The small molecule below binds the protein below.
Small molecule (SMILES): [H]/N=C(\N)N[C@H]1C=C(C(=O)O)O[C@@H]([C@H](O)[C@H](O)CO)[C@@H]1NC(C)=O

Binding-site contacts:
Ligand atom C9 contacts residue ASN214 of chain 2.B at 3.6 Å.
Ligand atom NE contacts residue GLU38 of chain 2.B at 3.3 Å (salt-bridge).
Ligand atom C8 contacts residue GLU196 of chain 2.B at 3.5 Å.
Ligand atom C6 contacts residue GLU197 of chain 2.B at 3.6 Å.
Ligand atom C1 contacts residue TYR326 of chain 2.B at 3.0 Å (hydrophobic).
Ligand atom O8 contacts residue GLU197 of chain 2.B at 3.8 Å.
Ligand atom O9 contacts residue GLU196 of chain 2.B at 2.5 Å (salt-bridge).
Ligand atom O1A contacts residue ARG292 of chain 2.B at 2.8 Å (salt-bridge).
Ligand atom NH1 contacts residue GLU147 of chain 2.B at 3.1 Å (salt-bridge).
Ligand atom CZ contacts residue TRP98 of chain 2.B at 3.4 Å (hydrophobic).
Ligand atom C8 contacts residue ARG212 of chain 2.B at 3.7 Å.
Ligand atom C11 contacts residue TRP98 of chain 2.B at 3.7 Å (hydrophobic).
Ligand atom O10 contacts residue ARG71 of chain 2.B at 2.8 Å (salt-bridge).
Ligand atom C1 contacts residue ARG292 of chain 2.B at 3.5 Å.
Ligand atom C9 contacts residue GLU196 of chain 2.B at 3.3 Å.
Ligand atom C3 contacts residue TYR326 of chain 2.B at 2.9 Å (hydrophobic).
Ligand atom O6 contacts residue TYR326 of chain 2.B at 3.2 Å (h-bond).
Ligand atom O1A contacts residue ARG212 of chain 2.B at 3.1 Å (salt-bridge).
Ligand atom NH2 contacts residue TRP98 of chain 2.B at 2.8 Å (h-bond).
Ligand atom O9 contacts residue ALA166 of chain 2.B at 3.4 Å.
Ligand atom O10 contacts residue ASP70 of chain 2.B at 3.4 Å.
Ligand atom O1B contacts residue ARG292 of chain 2.B at 2.9 Å (salt-bridge).
Ligand atom NE contacts residue ASP70 of chain 2.B at 2.9 Å (salt-bridge).
Ligand atom NH2 contacts residue ARG75 of chain 2.B at 3.2 Å (salt-bridge).
Ligand atom O9 contacts residue ARG144 of chain 2.B at 3.3 Å (salt-bridge).
Ligand atom O8 contacts residue GLU196 of chain 2.B at 2.7 Å (salt-bridge).
Ligand atom O1A contacts residue TYR326 of chain 2.B at 3.4 Å (h-bond).
Ligand atom O1A contacts residue TYR268 of chain 2.B at 3.4 Å (h-bond).
Ligand atom O6 contacts residue ARG212 of chain 2.B at 3.5 Å (salt-bridge).
Ligand atom CZ contacts residue GLU38 of chain 2.B at 3.6 Å.
Ligand atom O1B contacts residue TYR326 of chain 2.B at 3.4 Å (h-bond).
Ligand atom C9 contacts residue ALA166 of chain 2.B at 3.5 Å (hydrophobic).
Ligand atom O1B contacts residue ARG37 of chain 2.B at 2.8 Å (salt-bridge).
Ligand atom NH2 contacts residue ASP70 of chain 2.B at 3.0 Å (salt-bridge).
Ligand atom NH1 contacts residue TRP98 of chain 2.B at 3.1 Å (h-bond).
Ligand atom C4 contacts residue ASP70 of chain 2.B at 3.5 Å.
Ligand atom C3 contacts residue ASP70 of chain 2.B at 3.4 Å.
Ligand atom C3 contacts residue GLU38 of chain 2.B at 3.6 Å.
Ligand atom O8 contacts residue ARG212 of chain 2.B at 3.6 Å.
Ligand atom C2 contacts residue TYR326 of chain 2.B at 2.8 Å (hydrophobic).

Sequence of chain 2.B:
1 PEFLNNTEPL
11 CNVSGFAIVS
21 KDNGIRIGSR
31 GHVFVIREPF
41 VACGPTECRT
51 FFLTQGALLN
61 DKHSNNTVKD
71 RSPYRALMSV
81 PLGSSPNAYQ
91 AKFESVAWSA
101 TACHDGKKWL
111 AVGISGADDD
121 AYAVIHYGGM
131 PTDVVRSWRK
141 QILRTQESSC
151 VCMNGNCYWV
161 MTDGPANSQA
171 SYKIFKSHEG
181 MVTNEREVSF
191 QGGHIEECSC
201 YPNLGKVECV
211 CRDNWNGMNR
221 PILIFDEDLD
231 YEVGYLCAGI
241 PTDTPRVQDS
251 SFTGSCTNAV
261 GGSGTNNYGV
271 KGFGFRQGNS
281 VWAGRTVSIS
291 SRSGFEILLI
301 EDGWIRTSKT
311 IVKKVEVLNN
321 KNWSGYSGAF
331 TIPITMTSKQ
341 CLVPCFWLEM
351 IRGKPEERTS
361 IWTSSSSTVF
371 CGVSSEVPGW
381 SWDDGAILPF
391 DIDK